Binding-site contacts:
Ligand atom C5 contacts residue TYR128 of chain 37.A at 3.8 Å (hydrophobic).
Ligand atom C4A contacts residue ALA150 of chain 37.A at 4.0 Å (hydrophobic).
Ligand atom C5A contacts residue ALA150 of chain 37.A at 3.5 Å (hydrophobic).
Ligand atom N3A contacts residue PRO174 of chain 37.A at 3.3 Å (h-bond).
Ligand atom O1A contacts residue MET224 of chain 37.A at 3.5 Å (h-bond).
Ligand atom O1 contacts residue ILE104 of chain 37.A at 3.4 Å.
Ligand atom CL1 contacts residue LEU25 of chain 37.C at 3.7 Å.
Ligand atom C2B contacts residue TYR128 of chain 37.A at 3.9 Å (hydrophobic).
Ligand atom C2A contacts residue TYR152 of chain 37.A at 3.8 Å (hydrophobic).
Ligand atom C3B contacts residue MET224 of chain 37.A at 3.6 Å (hydrophobic).
Ligand atom C2C contacts residue VAL191 of chain 37.A at 4.0 Å (hydrophobic).
Ligand atom C4A contacts residue PRO174 of chain 37.A at 3.0 Å (hydrophobic).
Ligand atom C4A contacts residue SER175 of chain 37.A at 3.8 Å.
Ligand atom N3A contacts residue TYR152 of chain 37.A at 4.0 Å.
Ligand atom C2B contacts residue MET224 of chain 37.A at 4.0 Å (hydrophobic).
Ligand atom C4B contacts residue PHE186 of chain 37.A at 3.9 Å (hydrophobic).
Ligand atom C4B contacts residue TYR152 of chain 37.A at 3.6 Å (hydrophobic).
Ligand atom O1A contacts residue PHE186 of chain 37.A at 3.4 Å.
Ligand atom O1 contacts residue MET221 of chain 37.A at 3.5 Å (h-bond).
Ligand atom CL2 contacts residue ILE104 of chain 37.A at 3.5 Å.
Ligand atom C31 contacts residue LEU106 of chain 37.A at 4.0 Å (hydrophobic).
Ligand atom C6B contacts residue TYR152 of chain 37.A at 3.9 Å (hydrophobic).
Ligand atom C5B contacts residue TYR152 of chain 37.A at 3.7 Å (hydrophobic).
Ligand atom N3A contacts residue ALA24 of chain 37.C at 3.8 Å.
Ligand atom C1B contacts residue VAL188 of chain 37.A at 4.0 Å (hydrophobic).
Ligand atom C3B contacts residue PHE186 of chain 37.A at 3.9 Å (hydrophobic).
Ligand atom C5A contacts residue VAL176 of chain 37.A at 3.5 Å (hydrophobic).
Ligand atom C1C contacts residue TYR128 of chain 37.A at 3.3 Å (hydrophobic).
Ligand atom C3 contacts residue LEU106 of chain 37.A at 3.8 Å (hydrophobic).
Ligand atom N2 contacts residue MET221 of chain 37.A at 3.5 Å (h-bond).
Ligand atom C5A contacts residue PHE186 of chain 37.A at 4.0 Å (hydrophobic).
Ligand atom CL2 contacts residue TYR128 of chain 37.A at 3.2 Å.
Ligand atom CL1 contacts residue TYR152 of chain 37.A at 3.9 Å.
Ligand atom O1B contacts residue VAL188 of chain 37.A at 3.7 Å.
Ligand atom C3C contacts residue ILE104 of chain 37.A at 3.7 Å (hydrophobic).
Ligand atom C2A contacts residue PHE186 of chain 37.A at 3.8 Å (hydrophobic).
Ligand atom CL1 contacts residue VAL188 of chain 37.A at 3.7 Å.
Ligand atom C3C contacts residue TYR152 of chain 37.A at 3.8 Å (hydrophobic).
Ligand atom C4 contacts residue LEU106 of chain 37.A at 3.9 Å (hydrophobic).
Ligand atom CL2 contacts residue MET224 of chain 37.A at 3.4 Å.

A small-molecule ligand and the protein it binds are described below.
Small molecule (SMILES): Cc1cc(CCCOc2c(Cl)cc(C3=NCCO3)cc2Cl)on1

Sequence of chain 37.C:
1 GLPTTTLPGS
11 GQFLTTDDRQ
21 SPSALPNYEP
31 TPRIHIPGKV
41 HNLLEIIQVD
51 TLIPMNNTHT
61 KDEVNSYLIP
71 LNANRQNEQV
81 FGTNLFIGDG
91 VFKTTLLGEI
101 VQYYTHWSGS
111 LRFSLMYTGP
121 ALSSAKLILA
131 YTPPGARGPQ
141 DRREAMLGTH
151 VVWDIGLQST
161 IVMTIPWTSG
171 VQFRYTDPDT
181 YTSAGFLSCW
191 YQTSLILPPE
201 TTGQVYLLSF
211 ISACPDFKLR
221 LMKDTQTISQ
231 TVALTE

Sequence of chain 37.A:
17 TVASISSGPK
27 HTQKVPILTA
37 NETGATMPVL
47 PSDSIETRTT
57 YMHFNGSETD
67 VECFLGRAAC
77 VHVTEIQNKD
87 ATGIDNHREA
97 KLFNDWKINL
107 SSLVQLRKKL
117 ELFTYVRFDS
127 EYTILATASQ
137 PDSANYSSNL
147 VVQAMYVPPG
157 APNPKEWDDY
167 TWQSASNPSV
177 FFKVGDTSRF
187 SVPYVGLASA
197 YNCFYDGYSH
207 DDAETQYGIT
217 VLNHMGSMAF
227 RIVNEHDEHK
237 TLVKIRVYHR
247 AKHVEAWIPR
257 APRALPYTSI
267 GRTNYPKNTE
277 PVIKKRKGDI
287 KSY

Sequence of chain 38.C:
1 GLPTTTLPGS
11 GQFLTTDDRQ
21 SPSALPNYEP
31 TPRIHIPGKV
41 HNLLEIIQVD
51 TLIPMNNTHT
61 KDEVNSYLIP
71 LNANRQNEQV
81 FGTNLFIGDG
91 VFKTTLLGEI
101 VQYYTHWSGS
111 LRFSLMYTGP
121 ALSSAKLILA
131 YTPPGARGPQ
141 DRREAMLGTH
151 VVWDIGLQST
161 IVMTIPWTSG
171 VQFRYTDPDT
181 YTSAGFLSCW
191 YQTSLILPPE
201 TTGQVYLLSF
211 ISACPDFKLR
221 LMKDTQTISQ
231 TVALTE